Binding-site contacts:
Ligand atom N3 contacts residue ASN660 of chain 1.E at 3.6 Å.
Ligand atom O2G contacts residue PRO636 of chain 1.D at 3.6 Å.
Ligand atom S1G contacts residue ASN624 of chain 1.E at 3.5 Å (h-bond).
Ligand atom O3B contacts residue GLY521 of chain 1.E at 3.0 Å (h-bond).
Ligand atom O3A contacts residue MG1 of chain 1.X at 2.5 Å.
Ligand atom O1B contacts residue LYS524 of chain 1.E at 2.8 Å (salt-bridge).
Ligand atom C4 contacts residue LEU526 of chain 1.E at 3.5 Å (hydrophobic).
Ligand atom N7 contacts residue CYS522 of chain 1.E at 3.5 Å.
Ligand atom O1A contacts residue GLY521 of chain 1.E at 3.7 Å.
Ligand atom O2A contacts residue THR525 of chain 1.E at 3.3 Å (h-bond).
Ligand atom N6 contacts residue GLY480 of chain 1.E at 3.3 Å (h-bond).
Ligand atom O3A contacts residue THR525 of chain 1.E at 3.2 Å (h-bond).
Ligand atom O2A contacts residue LEU526 of chain 1.E at 2.9 Å (h-bond).
Ligand atom N1 contacts residue ILE479 of chain 1.E at 3.5 Å.
Ligand atom N7 contacts residue GLY523 of chain 1.E at 3.5 Å (h-bond).
Ligand atom PG contacts residue MG1 of chain 1.X at 3.5 Å.
Ligand atom O2B contacts residue THR525 of chain 1.E at 3.2 Å (h-bond).
Ligand atom O2A contacts residue GLY523 of chain 1.E at 3.6 Å.
Ligand atom O3G contacts residue MG1 of chain 1.X at 2.1 Å.
Ligand atom C8 contacts residue GLY521 of chain 1.E at 3.5 Å.
Ligand atom O1B contacts residue GLY523 of chain 1.E at 3.0 Å (h-bond).
Ligand atom O1B contacts residue CYS522 of chain 1.E at 3.5 Å (h-bond).
Ligand atom N1 contacts residue ILE656 of chain 1.E at 3.6 Å.
Ligand atom C2 contacts residue ASP478 of chain 1.E at 3.2 Å.
Ligand atom O1A contacts residue GLY523 of chain 1.E at 3.0 Å (h-bond).
Ligand atom N3 contacts residue LEU526 of chain 1.E at 3.6 Å.
Ligand atom C2' contacts residue LEU526 of chain 1.E at 3.7 Å (hydrophobic).
Ligand atom N6 contacts residue ILE479 of chain 1.E at 3.6 Å.
Ligand atom N7 contacts residue GLY684 of chain 1.E at 3.6 Å.
Ligand atom O2B contacts residue MG1 of chain 1.X at 2.7 Å.
Ligand atom O2G contacts residue ARG766 of chain 1.D at 2.9 Å (salt-bridge).
Ligand atom O2' contacts residue THR688 of chain 1.E at 3.7 Å.
Ligand atom PB contacts residue MG1 of chain 1.X at 3.2 Å.
Ligand atom C8 contacts residue GLY684 of chain 1.E at 3.7 Å.
Ligand atom N1 contacts residue GLY480 of chain 1.E at 2.9 Å (h-bond).
Ligand atom PG contacts residue ARG766 of chain 1.D at 3.3 Å.
Ligand atom N7 contacts residue GLY521 of chain 1.E at 3.7 Å.
Ligand atom O4' contacts residue ALA685 of chain 1.E at 3.6 Å.
Ligand atom S1G contacts residue ARG766 of chain 1.D at 2.6 Å (salt-bridge).
Ligand atom C1' contacts residue THR688 of chain 1.E at 3.3 Å.

Sequence of chain 1.E:
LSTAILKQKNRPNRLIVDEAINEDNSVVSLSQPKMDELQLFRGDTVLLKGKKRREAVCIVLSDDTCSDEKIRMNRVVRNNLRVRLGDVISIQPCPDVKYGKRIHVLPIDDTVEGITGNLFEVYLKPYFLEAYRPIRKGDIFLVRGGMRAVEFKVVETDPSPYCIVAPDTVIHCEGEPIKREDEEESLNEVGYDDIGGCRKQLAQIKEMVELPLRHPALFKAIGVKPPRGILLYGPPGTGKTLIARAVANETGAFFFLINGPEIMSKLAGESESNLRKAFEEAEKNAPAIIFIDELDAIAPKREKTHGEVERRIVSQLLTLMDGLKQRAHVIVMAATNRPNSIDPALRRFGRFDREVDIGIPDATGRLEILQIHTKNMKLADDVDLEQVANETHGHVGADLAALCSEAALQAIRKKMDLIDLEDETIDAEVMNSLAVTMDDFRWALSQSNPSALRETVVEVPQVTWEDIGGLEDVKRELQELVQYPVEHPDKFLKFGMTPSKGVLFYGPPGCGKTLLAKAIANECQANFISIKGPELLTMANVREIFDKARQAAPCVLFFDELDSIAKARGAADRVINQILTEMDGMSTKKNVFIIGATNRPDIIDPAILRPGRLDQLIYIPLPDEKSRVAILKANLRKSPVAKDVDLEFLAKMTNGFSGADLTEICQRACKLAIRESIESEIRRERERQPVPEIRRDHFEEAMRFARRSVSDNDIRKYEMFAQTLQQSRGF

Sequence of chain 1.D:
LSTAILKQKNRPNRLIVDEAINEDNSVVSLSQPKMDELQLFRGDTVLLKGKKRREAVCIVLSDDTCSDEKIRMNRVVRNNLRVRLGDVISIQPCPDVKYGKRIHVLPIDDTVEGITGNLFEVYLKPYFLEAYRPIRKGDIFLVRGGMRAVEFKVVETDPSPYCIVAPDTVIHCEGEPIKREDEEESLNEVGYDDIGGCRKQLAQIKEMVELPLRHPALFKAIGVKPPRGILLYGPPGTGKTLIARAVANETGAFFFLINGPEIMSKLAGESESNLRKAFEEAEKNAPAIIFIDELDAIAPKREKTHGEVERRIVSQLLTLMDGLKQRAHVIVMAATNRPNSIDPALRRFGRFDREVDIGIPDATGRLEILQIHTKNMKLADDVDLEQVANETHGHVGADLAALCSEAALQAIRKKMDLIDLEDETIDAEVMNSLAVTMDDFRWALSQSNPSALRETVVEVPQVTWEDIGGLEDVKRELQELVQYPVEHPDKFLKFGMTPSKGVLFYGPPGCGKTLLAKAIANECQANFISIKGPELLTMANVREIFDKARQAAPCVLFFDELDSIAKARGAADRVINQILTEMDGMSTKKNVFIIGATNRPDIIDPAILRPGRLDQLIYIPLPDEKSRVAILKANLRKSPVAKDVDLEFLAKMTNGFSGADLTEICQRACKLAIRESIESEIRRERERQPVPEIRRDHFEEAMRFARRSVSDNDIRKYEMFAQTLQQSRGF

The protein below binds the small molecule below.
Small molecule (SMILES): Nc1ncnc2c1ncn2[C@@H]1O[C@H](COP(=O)(O)OP(=O)(O)OP(O)(O)=S)[C@@H](O)[C@H]1O